Sequence of chain 1.B:
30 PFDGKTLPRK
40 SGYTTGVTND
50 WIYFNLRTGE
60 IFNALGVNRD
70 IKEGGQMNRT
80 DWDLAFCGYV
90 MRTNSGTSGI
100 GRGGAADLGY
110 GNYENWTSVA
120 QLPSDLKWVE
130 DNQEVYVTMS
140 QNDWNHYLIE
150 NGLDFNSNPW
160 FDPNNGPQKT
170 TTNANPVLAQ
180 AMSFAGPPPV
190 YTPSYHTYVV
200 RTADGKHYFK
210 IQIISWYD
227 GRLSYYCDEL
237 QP

Binding-site contacts:
Ligand atom C41 contacts residue TRP143 of chain 1.B at 4.2 Å (hydrophobic).
Ligand atom C21 contacts residue TYR146 of chain 1.B at 3.9 Å (hydrophobic).
Ligand atom C22 contacts residue THR169 of chain 1.B at 3.8 Å.
Ligand atom C4 contacts residue LYS168 of chain 1.B at 4.4 Å.
Ligand atom O41 contacts residue TRP143 of chain 1.B at 3.8 Å.
Ligand atom C41 contacts residue TYR146 of chain 1.B at 3.6 Å (hydrophobic).
Ligand atom O42 contacts residue GLN167 of chain 1.B at 3.7 Å.
Ligand atom O31 contacts residue THR169 of chain 1.B at 3.0 Å (h-bond).
Ligand atom C4 contacts residue GLN167 of chain 1.B at 4.1 Å.
Ligand atom C32 contacts residue MET138 of chain 1.B at 4.2 Å (hydrophobic).
Ligand atom O42 contacts residue TRP143 of chain 1.B at 3.7 Å.
Ligand atom C32 contacts residue TRP143 of chain 1.B at 4.0 Å (hydrophobic).
Ligand atom O41 contacts residue GLN167 of chain 1.B at 3.8 Å.
Ligand atom O22 contacts residue TYR146 of chain 1.B at 4.1 Å.
Ligand atom O32 contacts residue THR169 of chain 1.B at 2.9 Å (h-bond).
Ligand atom C22 contacts residue TYR146 of chain 1.B at 3.8 Å (hydrophobic).
Ligand atom C31 contacts residue THR169 of chain 1.B at 3.9 Å.
Ligand atom C32 contacts residue TYR146 of chain 1.B at 3.6 Å (hydrophobic).
Ligand atom C22 contacts residue MET138 of chain 1.B at 4.0 Å (hydrophobic).
Ligand atom O32 contacts residue LYS168 of chain 1.B at 3.9 Å.
Ligand atom O42 contacts residue LYS168 of chain 1.B at 3.1 Å (salt-bridge).
Ligand atom O22 contacts residue MET138 of chain 1.B at 4.4 Å.
Ligand atom C4 contacts residue TRP143 of chain 1.B at 3.7 Å (hydrophobic).
Ligand atom C21 contacts residue THR169 of chain 1.B at 4.5 Å.
Ligand atom C31 contacts residue TYR146 of chain 1.B at 3.8 Å (hydrophobic).
Ligand atom C3 contacts residue THR169 of chain 1.B at 2.9 Å.

The small molecule below binds the protein below.
Small molecule (SMILES): O=C(O)CCC(CCC(=O)O)C(=O)O